Sequence of chain 1.A:
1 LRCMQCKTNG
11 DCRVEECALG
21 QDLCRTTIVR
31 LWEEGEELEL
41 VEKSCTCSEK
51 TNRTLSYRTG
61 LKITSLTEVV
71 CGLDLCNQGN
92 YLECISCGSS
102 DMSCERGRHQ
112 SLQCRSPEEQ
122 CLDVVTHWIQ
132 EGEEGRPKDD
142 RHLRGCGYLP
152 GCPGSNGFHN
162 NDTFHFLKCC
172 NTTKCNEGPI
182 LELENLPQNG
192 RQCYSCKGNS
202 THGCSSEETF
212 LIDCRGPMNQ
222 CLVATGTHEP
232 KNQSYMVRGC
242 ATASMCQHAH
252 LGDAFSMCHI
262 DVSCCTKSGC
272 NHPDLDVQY

A small-molecule ligand and the protein it binds are described below.
Small molecule (SMILES): CC(=O)N[C@H]1[C@H](O[C@H]2[C@H](O)[C@@H](NC(C)=O)CO[C@@H]2CO)O[C@H](CO)[C@@H](O)[C@@H]1O

Binding-site contacts:
Ligand atom O6 contacts residue ILE130 of chain 1.A at 4.1 Å.
Ligand atom C6 contacts residue ILE130 of chain 1.A at 4.1 Å (hydrophobic).
Ligand atom C6 contacts residue GLU132 of chain 1.A at 3.4 Å.
Ligand atom C5 contacts residue GLU132 of chain 1.A at 3.7 Å.
Ligand atom O6 contacts residue ASN162 of chain 1.A at 4.5 Å.
Ligand atom N2 contacts residue ASN162 of chain 1.A at 2.3 Å (h-bond).
Ligand atom C8 contacts residue PHE211 of chain 1.A at 3.8 Å (hydrophobic).
Ligand atom C7 contacts residue PHE211 of chain 1.A at 4.1 Å (hydrophobic).
Ligand atom O7 contacts residue ASN162 of chain 1.A at 2.0 Å (h-bond).
Ligand atom O3 contacts residue ASN162 of chain 1.A at 4.5 Å.
Ligand atom C7 contacts residue ASP163 of chain 1.A at 4.5 Å.
Ligand atom C8 contacts residue ASN162 of chain 1.A at 3.5 Å.
Ligand atom C5 contacts residue ASN162 of chain 1.A at 3.6 Å.
Ligand atom N2 contacts residue PHE211 of chain 1.A at 3.8 Å.
Ligand atom C6 contacts residue ASN162 of chain 1.A at 4.4 Å.
Ligand atom O5 contacts residue ASN162 of chain 1.A at 2.1 Å (h-bond).
Ligand atom C1 contacts residue PHE211 of chain 1.A at 4.2 Å (hydrophobic).
Ligand atom C1 contacts residue ASN162 of chain 1.A at 1.7 Å.
Ligand atom C2 contacts residue ASN162 of chain 1.A at 2.2 Å.
Ligand atom C7 contacts residue ASN162 of chain 1.A at 2.3 Å.
Ligand atom C4 contacts residue GLU132 of chain 1.A at 4.2 Å.
Ligand atom O4 contacts residue GLU132 of chain 1.A at 3.5 Å (salt-bridge).
Ligand atom C3 contacts residue ASN162 of chain 1.A at 3.6 Å.
Ligand atom O7 contacts residue ASP163 of chain 1.A at 3.4 Å (salt-bridge).
Ligand atom C4 contacts residue ASN162 of chain 1.A at 4.2 Å.